A small-molecule ligand and the protein it binds are described below.
Small molecule (SMILES): CC(=O)N[C@@H]1[C@@H](O)[C@H](O)[C@@H](CO)O[C@H]1O

Binding-site contacts:
Ligand atom N2 contacts residue ASN590 of chain 1.B at 2.9 Å (h-bond).
Ligand atom O5 contacts residue THR592 of chain 1.B at 4.0 Å.
Ligand atom C2 contacts residue ASN590 of chain 1.B at 2.4 Å.
Ligand atom C4 contacts residue ASN590 of chain 1.B at 4.2 Å.
Ligand atom C6 contacts residue THR592 of chain 1.B at 3.8 Å.
Ligand atom C1 contacts residue ASN590 of chain 1.B at 1.4 Å.
Ligand atom C3 contacts residue ASN590 of chain 1.B at 3.8 Å.
Ligand atom C8 contacts residue ASN590 of chain 1.B at 4.4 Å.
Ligand atom O7 contacts residue ASN590 of chain 1.B at 3.3 Å (h-bond).
Ligand atom C7 contacts residue ASN590 of chain 1.B at 3.3 Å.
Ligand atom C5 contacts residue ASN590 of chain 1.B at 3.7 Å.
Ligand atom O5 contacts residue ASN590 of chain 1.B at 2.4 Å (h-bond).

Sequence of chain 1.B:
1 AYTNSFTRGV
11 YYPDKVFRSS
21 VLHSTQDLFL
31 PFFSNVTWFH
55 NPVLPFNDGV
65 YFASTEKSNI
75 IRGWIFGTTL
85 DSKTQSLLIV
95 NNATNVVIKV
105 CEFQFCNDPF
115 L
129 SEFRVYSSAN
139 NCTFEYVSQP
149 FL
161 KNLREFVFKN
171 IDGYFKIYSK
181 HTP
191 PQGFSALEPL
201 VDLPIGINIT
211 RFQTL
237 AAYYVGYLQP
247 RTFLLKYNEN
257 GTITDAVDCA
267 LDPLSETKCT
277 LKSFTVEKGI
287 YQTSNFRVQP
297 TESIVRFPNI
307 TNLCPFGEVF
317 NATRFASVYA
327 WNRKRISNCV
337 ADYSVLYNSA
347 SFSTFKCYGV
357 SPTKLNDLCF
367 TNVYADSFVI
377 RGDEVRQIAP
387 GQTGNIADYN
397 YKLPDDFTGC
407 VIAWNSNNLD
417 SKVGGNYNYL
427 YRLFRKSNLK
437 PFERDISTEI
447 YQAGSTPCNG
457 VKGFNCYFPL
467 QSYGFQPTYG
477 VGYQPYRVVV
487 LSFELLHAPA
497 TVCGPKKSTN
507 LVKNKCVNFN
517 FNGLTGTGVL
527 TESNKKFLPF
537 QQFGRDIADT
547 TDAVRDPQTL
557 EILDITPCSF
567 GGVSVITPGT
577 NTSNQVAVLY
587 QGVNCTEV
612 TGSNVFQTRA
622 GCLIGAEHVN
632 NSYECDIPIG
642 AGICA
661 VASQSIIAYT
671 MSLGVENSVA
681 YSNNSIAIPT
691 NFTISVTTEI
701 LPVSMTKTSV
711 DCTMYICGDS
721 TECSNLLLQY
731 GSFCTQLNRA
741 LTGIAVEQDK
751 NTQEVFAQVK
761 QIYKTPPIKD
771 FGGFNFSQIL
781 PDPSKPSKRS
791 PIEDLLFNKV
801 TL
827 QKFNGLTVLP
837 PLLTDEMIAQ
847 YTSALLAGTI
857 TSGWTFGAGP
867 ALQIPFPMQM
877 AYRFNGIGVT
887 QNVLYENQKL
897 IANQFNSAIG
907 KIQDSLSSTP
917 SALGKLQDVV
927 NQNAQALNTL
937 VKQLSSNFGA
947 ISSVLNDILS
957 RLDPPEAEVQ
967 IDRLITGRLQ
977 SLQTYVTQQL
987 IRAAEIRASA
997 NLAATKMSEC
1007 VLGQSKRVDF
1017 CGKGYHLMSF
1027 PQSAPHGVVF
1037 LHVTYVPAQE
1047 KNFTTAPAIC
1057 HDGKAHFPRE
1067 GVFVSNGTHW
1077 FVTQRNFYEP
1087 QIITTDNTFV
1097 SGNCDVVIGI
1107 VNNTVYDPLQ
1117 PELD